A protein and the small-molecule ligand that binds it are described below.
Small molecule (SMILES): Nc1ccn([C@H]2C[C@H](O)[C@@H](COP(=O)(O)O)O2)c(=O)n1

Sequence of chain 15.C:
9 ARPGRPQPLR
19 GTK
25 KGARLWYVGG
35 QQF

Sequence of chain 15.A:
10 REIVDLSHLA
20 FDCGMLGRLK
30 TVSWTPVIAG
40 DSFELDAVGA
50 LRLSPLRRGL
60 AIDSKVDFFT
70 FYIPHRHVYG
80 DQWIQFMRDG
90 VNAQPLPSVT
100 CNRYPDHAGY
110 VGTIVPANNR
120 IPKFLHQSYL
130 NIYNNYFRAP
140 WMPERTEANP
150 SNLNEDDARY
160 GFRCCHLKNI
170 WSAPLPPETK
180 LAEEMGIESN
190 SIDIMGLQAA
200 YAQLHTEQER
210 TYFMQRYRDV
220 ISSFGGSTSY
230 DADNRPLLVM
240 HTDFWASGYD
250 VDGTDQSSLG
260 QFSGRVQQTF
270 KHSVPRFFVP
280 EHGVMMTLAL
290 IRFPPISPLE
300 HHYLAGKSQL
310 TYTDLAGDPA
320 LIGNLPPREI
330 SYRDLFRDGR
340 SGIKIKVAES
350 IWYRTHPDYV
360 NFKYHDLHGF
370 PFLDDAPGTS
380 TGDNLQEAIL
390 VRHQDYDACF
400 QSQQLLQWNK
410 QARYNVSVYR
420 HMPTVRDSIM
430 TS

Binding-site contacts:
Ligand atom C5' contacts residue ASP242 of chain 15.A at 4.4 Å.
Ligand atom OP2 contacts residue ASP242 of chain 15.A at 3.9 Å.
Ligand atom C2' contacts residue LYS25 of chain 15.C at 3.8 Å.